Binding-site contacts:
Ligand atom C15 contacts residue ARG34 of chain 1.B at 3.6 Å.
Ligand atom C15 contacts residue ACT1 of chain 1.L at 4.1 Å.
Ligand atom C8 contacts residue NAP1 of chain 1.J at 3.2 Å.
Ligand atom C3 contacts residue PHE117 of chain 1.B at 3.7 Å (hydrophobic).
Ligand atom C9 contacts residue NAP1 of chain 1.J at 3.4 Å.
Ligand atom C10 contacts residue PRO230 of chain 1.B at 3.9 Å (hydrophobic).
Ligand atom N13 contacts residue NAP1 of chain 1.J at 3.6 Å.
Ligand atom C9 contacts residue PRO230 of chain 1.B at 3.9 Å (hydrophobic).
Ligand atom C16 contacts residue PHE117 of chain 1.B at 3.9 Å (hydrophobic).
Ligand atom C3 contacts residue TYR194 of chain 1.B at 3.7 Å (hydrophobic).
Ligand atom C16 contacts residue PRO230 of chain 1.B at 3.8 Å (hydrophobic).
Ligand atom N1 contacts residue TYR194 of chain 1.B at 3.6 Å (h-bond).
Ligand atom C5 contacts residue NAP1 of chain 1.J at 3.6 Å.
Ligand atom C11 contacts residue PHE117 of chain 1.B at 3.8 Å (hydrophobic).
Ligand atom C8 contacts residue LEU228 of chain 1.B at 4.1 Å (hydrophobic).
Ligand atom C15 contacts residue PRO230 of chain 1.B at 4.1 Å (hydrophobic).
Ligand atom CL1 contacts residue VAL226 of chain 1.B at 4.0 Å.
Ligand atom N14 contacts residue NAP1 of chain 1.J at 3.2 Å (h-bond).
Ligand atom N13 contacts residue ASP181 of chain 1.B at 3.8 Å.
Ligand atom CL1 contacts residue LEU229 of chain 1.B at 3.7 Å.
Ligand atom C2 contacts residue NAP1 of chain 1.J at 3.4 Å.
Ligand atom C15 contacts residue NAP1 of chain 1.J at 3.8 Å.
Ligand atom C16 contacts residue NAP1 of chain 1.J at 4.1 Å.
Ligand atom C2 contacts residue SER115 of chain 1.B at 3.9 Å.
Ligand atom N6 contacts residue NAP1 of chain 1.J at 2.6 Å (h-bond).
Ligand atom C12 contacts residue PHE117 of chain 1.B at 3.3 Å (hydrophobic).
Ligand atom C3 contacts residue NAP1 of chain 1.J at 3.9 Å.
Ligand atom N14 contacts residue SER115 of chain 1.B at 2.9 Å (h-bond).
Ligand atom C2 contacts residue PHE117 of chain 1.B at 3.6 Å (hydrophobic).
Ligand atom N13 contacts residue TYR194 of chain 1.B at 3.0 Å (h-bond).
Ligand atom N1 contacts residue PHE117 of chain 1.B at 3.7 Å.
Ligand atom N1 contacts residue SER115 of chain 1.B at 4.1 Å.
Ligand atom N6 contacts residue PHE117 of chain 1.B at 3.8 Å.
Ligand atom N1 contacts residue NAP1 of chain 1.J at 2.9 Å (h-bond).
Ligand atom C4 contacts residue PHE117 of chain 1.B at 4.0 Å (hydrophobic).
Ligand atom C16 contacts residue ACT1 of chain 1.L at 3.5 Å.
Ligand atom N13 contacts residue PHE117 of chain 1.B at 3.8 Å.
Ligand atom N14 contacts residue PHE117 of chain 1.B at 3.9 Å.
Ligand atom CL1 contacts residue TRP241 of chain 1.B at 3.9 Å.
Ligand atom C9 contacts residue LEU229 of chain 1.B at 4.1 Å (hydrophobic).

The small molecule below binds the protein below.
Small molecule (SMILES): CCc1nc(N)nc(N)c1-c1ccc(Cl)cc1

Sequence of chain 1.B:
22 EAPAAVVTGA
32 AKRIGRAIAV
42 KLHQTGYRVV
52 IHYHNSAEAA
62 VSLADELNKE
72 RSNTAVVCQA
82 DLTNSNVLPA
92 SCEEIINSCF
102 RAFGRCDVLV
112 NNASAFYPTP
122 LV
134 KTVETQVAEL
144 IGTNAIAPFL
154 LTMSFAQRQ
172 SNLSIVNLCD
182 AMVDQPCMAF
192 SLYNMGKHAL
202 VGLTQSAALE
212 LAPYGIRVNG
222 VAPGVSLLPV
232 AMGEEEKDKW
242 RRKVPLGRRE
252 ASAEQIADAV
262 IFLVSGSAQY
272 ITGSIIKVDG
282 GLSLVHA